Sequence of chain 1.J:
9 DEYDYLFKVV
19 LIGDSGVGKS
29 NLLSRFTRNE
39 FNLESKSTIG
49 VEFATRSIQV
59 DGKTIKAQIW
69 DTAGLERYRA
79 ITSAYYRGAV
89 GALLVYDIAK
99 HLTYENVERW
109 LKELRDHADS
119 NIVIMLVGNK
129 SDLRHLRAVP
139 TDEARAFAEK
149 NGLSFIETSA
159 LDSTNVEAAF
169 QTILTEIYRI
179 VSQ

Sequence of chain 1.I:
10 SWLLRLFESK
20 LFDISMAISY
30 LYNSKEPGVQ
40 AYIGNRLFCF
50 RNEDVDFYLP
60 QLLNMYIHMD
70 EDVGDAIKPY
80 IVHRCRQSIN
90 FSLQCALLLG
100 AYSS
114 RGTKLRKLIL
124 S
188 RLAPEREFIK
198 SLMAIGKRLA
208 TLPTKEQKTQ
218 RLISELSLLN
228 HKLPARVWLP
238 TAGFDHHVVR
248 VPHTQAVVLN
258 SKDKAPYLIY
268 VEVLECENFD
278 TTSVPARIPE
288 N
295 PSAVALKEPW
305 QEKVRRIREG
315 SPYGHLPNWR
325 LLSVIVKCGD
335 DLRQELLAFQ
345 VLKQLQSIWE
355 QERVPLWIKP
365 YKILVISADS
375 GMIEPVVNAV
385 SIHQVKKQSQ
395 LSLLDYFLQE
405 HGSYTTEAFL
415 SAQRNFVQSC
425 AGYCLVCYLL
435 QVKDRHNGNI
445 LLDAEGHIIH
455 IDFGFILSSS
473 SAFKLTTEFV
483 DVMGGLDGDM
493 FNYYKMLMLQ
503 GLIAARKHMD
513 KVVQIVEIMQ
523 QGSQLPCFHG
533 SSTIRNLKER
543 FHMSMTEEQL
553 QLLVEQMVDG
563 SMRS

This small molecule binds to this protein.
Small molecule (SMILES): Nc1nc2c(ncn2[C@@H]2O[C@H](CO[P](=O)(O)O[P](=O)(O)OP(O)(O)=S)[C@@H](O)[C@H]2O)c(=O)[nH]1

Binding-site contacts:
Ligand atom PB contacts residue MG1 of chain 1.VA at 3.6 Å.
Ligand atom C2 contacts residue ASP130 of chain 1.J at 3.6 Å.
Ligand atom O2' contacts residue LEU41 of chain 1.J at 2.8 Å.
Ligand atom O6 contacts residue LEU159 of chain 1.J at 3.4 Å (h-bond).
Ligand atom O1B contacts residue LYS27 of chain 1.J at 3.0 Å (salt-bridge).
Ligand atom O6 contacts residue LYS128 of chain 1.J at 3.3 Å.
Ligand atom O2' contacts residue PHE39 of chain 1.J at 3.4 Å.
Ligand atom O3B contacts residue GLY24 of chain 1.J at 3.1 Å (h-bond).
Ligand atom PG contacts residue MG1 of chain 1.VA at 3.3 Å.
Ligand atom O3G contacts residue THR46 of chain 1.J at 2.3 Å (h-bond).
Ligand atom O1A contacts residue ASN29 of chain 1.J at 2.4 Å (h-bond).
Ligand atom O3G contacts residue MG1 of chain 1.VA at 1.8 Å.
Ligand atom O3A contacts residue GLY26 of chain 1.J at 3.0 Å (h-bond).
Ligand atom O6 contacts residue ASN127 of chain 1.J at 3.3 Å (h-bond).
Ligand atom N2 contacts residue LEU131 of chain 1.J at 3.5 Å.
Ligand atom O6 contacts residue ALA158 of chain 1.J at 3.0 Å (h-bond).
Ligand atom O3' contacts residue LEU41 of chain 1.J at 2.2 Å (h-bond).
Ligand atom N1 contacts residue ASP130 of chain 1.J at 2.8 Å (salt-bridge).
Ligand atom O3' contacts residue GLY37 of chain 1.I at 3.3 Å.
Ligand atom O1A contacts residue SER28 of chain 1.J at 3.5 Å.
Ligand atom O2B contacts residue MG1 of chain 1.VA at 2.2 Å.
Ligand atom O2B contacts residue SER28 of chain 1.J at 2.7 Å (h-bond).
Ligand atom O1B contacts residue GLY26 of chain 1.J at 3.0 Å (h-bond).
Ligand atom C5' contacts residue GLY24 of chain 1.J at 3.5 Å.
Ligand atom O3G contacts residue SER28 of chain 1.J at 3.3 Å (h-bond).
Ligand atom N2 contacts residue LEU159 of chain 1.J at 3.5 Å.
Ligand atom O3A contacts residue LYS27 of chain 1.J at 3.4 Å (salt-bridge).
Ligand atom S1G contacts residue SER45 of chain 1.J at 3.5 Å.
Ligand atom C2' contacts residue ASN40 of chain 1.J at 3.3 Å.
Ligand atom O2G contacts residue GLY72 of chain 1.J at 3.2 Å (h-bond).
Ligand atom C3' contacts residue LEU41 of chain 1.J at 3.2 Å (hydrophobic).
Ligand atom O1B contacts residue GLY24 of chain 1.J at 3.5 Å (h-bond).
Ligand atom C6 contacts residue LYS128 of chain 1.J at 3.5 Å.
Ligand atom O1B contacts residue VAL25 of chain 1.J at 3.4 Å (h-bond).
Ligand atom N7 contacts residue ASN127 of chain 1.J at 3.3 Å (h-bond).
Ligand atom PB contacts residue LYS27 of chain 1.J at 3.4 Å.
Ligand atom N1 contacts residue LEU159 of chain 1.J at 3.5 Å.
Ligand atom O6 contacts residue SER157 of chain 1.J at 3.4 Å.
Ligand atom N2 contacts residue ASP130 of chain 1.J at 2.9 Å (salt-bridge).
Ligand atom O2' contacts residue ASN40 of chain 1.J at 2.5 Å (h-bond).